Sequence of chain 1.A:
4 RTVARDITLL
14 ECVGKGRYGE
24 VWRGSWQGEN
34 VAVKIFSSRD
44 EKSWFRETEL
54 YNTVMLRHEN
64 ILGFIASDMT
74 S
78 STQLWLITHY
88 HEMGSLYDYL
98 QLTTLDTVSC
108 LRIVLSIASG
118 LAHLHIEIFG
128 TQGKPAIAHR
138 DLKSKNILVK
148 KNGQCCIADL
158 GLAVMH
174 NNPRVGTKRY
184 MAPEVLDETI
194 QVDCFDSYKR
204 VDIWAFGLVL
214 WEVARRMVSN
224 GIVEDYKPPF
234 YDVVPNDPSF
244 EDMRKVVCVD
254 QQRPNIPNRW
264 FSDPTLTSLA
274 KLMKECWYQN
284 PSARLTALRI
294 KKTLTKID

The small molecule below binds the protein below.
Small molecule (SMILES): COc1cc(-c2cncc(-c3ccc(C4CCN(C)CC4)cc3)c2C)cc(OC)c1OC

Sequence of chain 2.B:
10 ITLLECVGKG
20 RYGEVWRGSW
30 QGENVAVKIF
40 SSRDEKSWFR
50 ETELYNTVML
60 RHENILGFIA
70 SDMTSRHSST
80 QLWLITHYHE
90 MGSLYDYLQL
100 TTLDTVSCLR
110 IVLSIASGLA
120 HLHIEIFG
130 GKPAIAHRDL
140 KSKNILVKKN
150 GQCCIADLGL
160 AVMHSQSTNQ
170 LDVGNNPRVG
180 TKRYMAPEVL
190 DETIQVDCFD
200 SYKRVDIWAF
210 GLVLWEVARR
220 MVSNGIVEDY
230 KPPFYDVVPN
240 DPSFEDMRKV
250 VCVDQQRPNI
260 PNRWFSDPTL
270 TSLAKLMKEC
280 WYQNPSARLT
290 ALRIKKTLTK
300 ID

Binding-site contacts:
Ligand atom O28 contacts residue SER74 of chain 2.B at 4.1 Å.
Ligand atom C04 contacts residue ARG75 of chain 2.B at 4.1 Å.
Ligand atom C05 contacts residue ARG75 of chain 2.B at 4.4 Å.
Ligand atom C29 contacts residue THR73 of chain 2.B at 3.3 Å.
Ligand atom C27 contacts residue ARG75 of chain 2.B at 4.3 Å.
Ligand atom O02 contacts residue ARG75 of chain 2.B at 4.2 Å.
Ligand atom C29 contacts residue SER74 of chain 2.B at 3.0 Å.
Ligand atom C32 contacts residue ILE68 of chain 1.A at 4.0 Å (hydrophobic).
Ligand atom C25 contacts residue ARG75 of chain 2.B at 4.0 Å.
Ligand atom C22 contacts residue SER78 of chain 2.B at 3.8 Å.
Ligand atom C03 contacts residue ARG75 of chain 2.B at 3.9 Å.
Ligand atom O28 contacts residue ILE68 of chain 1.A at 3.6 Å.
Ligand atom C29 contacts residue ILE68 of chain 1.A at 3.8 Å (hydrophobic).
Ligand atom C29 contacts residue ARG75 of chain 2.B at 4.1 Å.
Ligand atom C30 contacts residue ARG75 of chain 2.B at 4.0 Å.
Ligand atom O28 contacts residue THR73 of chain 2.B at 4.2 Å.